Binding-site contacts:
Ligand atom C4' contacts residue HIS61 of chain 1.G at 3.7 Å.
Ligand atom OP2 contacts residue TYR148 of chain 1.G at 3.8 Å.
Ligand atom OP1 contacts residue ASP169 of chain 1.G at 3.7 Å.
Ligand atom C3' contacts residue TYR148 of chain 1.G at 3.8 Å (hydrophobic).
Ligand atom C2' contacts residue THR15 of chain 1.G at 3.6 Å.
Ligand atom O3' contacts residue PRO129 of chain 1.G at 3.7 Å.
Ligand atom C3' contacts residue GLU14 of chain 1.G at 3.5 Å.
Ligand atom N3 contacts residue LEU567 of chain 1.G at 3.7 Å.
Ligand atom N3 contacts residue TYR148 of chain 1.G at 3.7 Å.
Ligand atom C4 contacts residue TYR148 of chain 1.G at 3.5 Å (hydrophobic).
Ligand atom C2' contacts residue ASN62 of chain 1.G at 3.7 Å.
Ligand atom C4' contacts residue THR15 of chain 1.G at 3.5 Å.
Ligand atom C5' contacts residue PHE13 of chain 1.G at 3.5 Å (hydrophobic).
Ligand atom C2' contacts residue TYR148 of chain 1.G at 3.8 Å (hydrophobic).
Ligand atom O3' contacts residue GLU14 of chain 1.G at 2.7 Å (salt-bridge).
Ligand atom O2 contacts residue ASN62 of chain 1.G at 3.0 Å (h-bond).
Ligand atom O4' contacts residue ASN62 of chain 1.G at 3.0 Å (h-bond).
Ligand atom O4 contacts residue LYS555 of chain 1.G at 3.5 Å (salt-bridge).
Ligand atom C5 contacts residue TYR148 of chain 1.G at 3.4 Å (hydrophobic).
Ligand atom C4' contacts residue LEU123 of chain 1.G at 3.8 Å (hydrophobic).
Ligand atom OP1 contacts residue PRO129 of chain 1.G at 3.3 Å.
Ligand atom OP1 contacts residue VAL130 of chain 1.G at 3.1 Å (h-bond).
Ligand atom O4 contacts residue TYR148 of chain 1.G at 3.7 Å.
Ligand atom OP2 contacts residue PRO129 of chain 1.G at 3.6 Å.
Ligand atom O5' contacts residue PRO129 of chain 1.G at 3.7 Å.
Ligand atom OP2 contacts residue GLY532 of chain 1.G at 3.8 Å.
Ligand atom O3' contacts residue THR15 of chain 1.G at 3.0 Å (h-bond).
Ligand atom C6 contacts residue LEU567 of chain 1.G at 3.7 Å (hydrophobic).
Ligand atom O2 contacts residue THR17 of chain 1.G at 3.2 Å.
Ligand atom C5' contacts residue GLU14 of chain 1.G at 3.8 Å.
Ligand atom C5' contacts residue HIS61 of chain 1.G at 3.6 Å.
Ligand atom C2 contacts residue ASN62 of chain 1.G at 3.7 Å.
Ligand atom O4' contacts residue PHE65 of chain 1.G at 3.3 Å.
Ligand atom C2 contacts residue LEU567 of chain 1.G at 3.6 Å (hydrophobic).
Ligand atom C1' contacts residue ASN62 of chain 1.G at 3.5 Å.
Ligand atom C4' contacts residue PHE65 of chain 1.G at 3.7 Å (hydrophobic).
Ligand atom C7 contacts residue TYR148 of chain 1.G at 3.4 Å (hydrophobic).
Ligand atom OP1 contacts residue HIS61 of chain 1.G at 3.6 Å.
Ligand atom N1 contacts residue LEU567 of chain 1.G at 3.6 Å.
Ligand atom O2 contacts residue PHE65 of chain 1.G at 3.7 Å.

Sequence of chain 1.G:
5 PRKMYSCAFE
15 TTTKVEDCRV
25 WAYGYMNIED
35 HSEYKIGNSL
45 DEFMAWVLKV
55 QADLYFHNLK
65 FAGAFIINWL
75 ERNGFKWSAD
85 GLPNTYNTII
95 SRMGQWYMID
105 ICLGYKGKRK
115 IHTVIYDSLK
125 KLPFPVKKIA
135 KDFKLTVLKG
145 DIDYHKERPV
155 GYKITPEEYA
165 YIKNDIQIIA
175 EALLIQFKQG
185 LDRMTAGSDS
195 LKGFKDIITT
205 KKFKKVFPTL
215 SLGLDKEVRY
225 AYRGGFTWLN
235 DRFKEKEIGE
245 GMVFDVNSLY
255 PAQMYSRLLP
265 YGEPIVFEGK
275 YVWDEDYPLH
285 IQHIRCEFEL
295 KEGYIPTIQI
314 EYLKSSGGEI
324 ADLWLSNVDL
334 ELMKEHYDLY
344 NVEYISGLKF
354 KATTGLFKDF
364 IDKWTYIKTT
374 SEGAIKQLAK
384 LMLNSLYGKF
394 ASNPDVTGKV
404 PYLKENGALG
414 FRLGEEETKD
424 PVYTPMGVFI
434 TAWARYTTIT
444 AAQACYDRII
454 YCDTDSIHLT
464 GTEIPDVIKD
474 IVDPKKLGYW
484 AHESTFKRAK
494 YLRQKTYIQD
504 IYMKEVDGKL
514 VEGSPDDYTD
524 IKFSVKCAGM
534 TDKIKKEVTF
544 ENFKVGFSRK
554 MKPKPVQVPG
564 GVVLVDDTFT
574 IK

This small molecule binds to this protein.
Small molecule (SMILES): Cc1cn([C@H]2C[C@H](O[P](=O)(O)OC[C@H]3O[C@@H](n4cc(C)c(=O)[nH]c4=O)C[C@@H]3O[P](=O)(O)OC[C@H]3O[C@@H](n4cc(C)c(=O)[nH]c4=O)C[C@@H]3O)[C@@H](CO[P](=O)(O)O[C@H]3C[C@H](n4ccc(N)nc4=O)O[C@@H]3COP(=O)=O)O2)c(=O)[nH]c1=O